This small molecule binds to this protein.
Small molecule (SMILES): COC1CN(C(=O)c2ccc(C=O)cc2)C1

Binding-site contacts:
Ligand atom C11 contacts residue ILE8 of chain 2.B at 3.7 Å (hydrophobic).
Ligand atom C09 contacts residue LYS127 of chain 2.A at 2.9 Å.
Ligand atom O14 contacts residue PRO172 of chain 2.A at 3.7 Å.
Ligand atom N05 contacts residue ILE224 of chain 2.A at 4.4 Å.
Ligand atom C11 contacts residue LYS127 of chain 2.A at 3.6 Å.
Ligand atom C09 contacts residue ILE8 of chain 2.B at 4.0 Å (hydrophobic).
Ligand atom C09 contacts residue PRO172 of chain 2.A at 3.3 Å (hydrophobic).
Ligand atom C08 contacts residue ILE173 of chain 2.A at 4.3 Å (hydrophobic).
Ligand atom C08 contacts residue ILE8 of chain 2.B at 4.0 Å (hydrophobic).
Ligand atom C10 contacts residue ILE8 of chain 2.B at 4.0 Å (hydrophobic).
Ligand atom C10 contacts residue GLY176 of chain 2.A at 4.5 Å.
Ligand atom C03 contacts residue PRO9 of chain 2.B at 3.9 Å (hydrophobic).
Ligand atom C15 contacts residue ILE8 of chain 2.B at 4.1 Å (hydrophobic).
Ligand atom C12 contacts residue ILE8 of chain 2.B at 4.0 Å (hydrophobic).
Ligand atom C15 contacts residue PRO9 of chain 2.B at 3.8 Å (hydrophobic).
Ligand atom O14 contacts residue ILE224 of chain 2.A at 3.9 Å.
Ligand atom O02 contacts residue ARG12 of chain 2.B at 3.6 Å.
Ligand atom C08 contacts residue PRO172 of chain 2.A at 3.3 Å (hydrophobic).
Ligand atom C13 contacts residue ILE8 of chain 2.B at 4.5 Å (hydrophobic).
Ligand atom C01 contacts residue PRO9 of chain 2.B at 3.9 Å (hydrophobic).
Ligand atom C07 contacts residue ILE224 of chain 2.A at 4.2 Å (hydrophobic).
Ligand atom C01 contacts residue ARG12 of chain 2.B at 3.7 Å.
Ligand atom C06 contacts residue ILE224 of chain 2.A at 3.9 Å (hydrophobic).
Ligand atom C08 contacts residue LYS127 of chain 2.A at 4.2 Å.
Ligand atom C09 contacts residue GLY176 of chain 2.A at 3.8 Å.
Ligand atom C01 contacts residue GLY10 of chain 2.B at 3.6 Å.
Ligand atom C13 contacts residue LYS127 of chain 2.A at 1.4 Å.
Ligand atom C09 contacts residue ILE173 of chain 2.A at 4.0 Å (hydrophobic).
Ligand atom C07 contacts residue ILE8 of chain 2.B at 4.2 Å (hydrophobic).
Ligand atom O02 contacts residue PRO9 of chain 2.B at 4.3 Å.
Ligand atom C08 contacts residue GLY176 of chain 2.A at 4.5 Å.
Ligand atom C08 contacts residue ILE224 of chain 2.A at 3.7 Å (hydrophobic).
Ligand atom C10 contacts residue LYS127 of chain 2.A at 2.4 Å.

Sequence of chain 2.A:
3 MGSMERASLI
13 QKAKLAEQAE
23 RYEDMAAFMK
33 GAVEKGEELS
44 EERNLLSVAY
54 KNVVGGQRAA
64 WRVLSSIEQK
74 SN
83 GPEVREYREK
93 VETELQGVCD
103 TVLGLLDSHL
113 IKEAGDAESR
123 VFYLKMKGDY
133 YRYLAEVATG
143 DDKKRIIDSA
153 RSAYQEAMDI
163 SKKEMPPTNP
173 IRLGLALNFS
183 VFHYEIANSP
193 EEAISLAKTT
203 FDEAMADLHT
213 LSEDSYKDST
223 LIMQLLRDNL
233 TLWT

Sequence of chain 2.B:
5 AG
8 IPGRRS